The small molecule below binds the protein below.
Small molecule (SMILES): Cc1cc(=O)c2ccccc2[nH]1

Binding-site contacts:
Ligand atom C6 contacts residue TRP48 of chain 1.A at 3.9 Å (hydrophobic).
Ligand atom C9 contacts residue TRP172 of chain 1.A at 3.8 Å (hydrophobic).
Ligand atom N contacts residue TRP172 of chain 1.A at 3.7 Å.
Ligand atom C2 contacts residue SER113 of chain 1.A at 3.9 Å.
Ligand atom C2 contacts residue TRP172 of chain 1.A at 3.5 Å (hydrophobic).
Ligand atom C9 contacts residue PHE148 of chain 1.A at 4.2 Å (hydrophobic).
Ligand atom C9 contacts residue ILE204 of chain 1.A at 3.9 Å (hydrophobic).
Ligand atom N contacts residue TRP197 of chain 1.A at 4.1 Å.
Ligand atom C8 contacts residue ILE204 of chain 1.A at 3.3 Å (hydrophobic).
Ligand atom N contacts residue TRP48 of chain 1.A at 2.8 Å (h-bond).
Ligand atom C7 contacts residue ILE204 of chain 1.A at 3.5 Å (hydrophobic).
Ligand atom C7 contacts residue SER200 of chain 1.A at 3.4 Å.
Ligand atom O contacts residue SER113 of chain 1.A at 2.6 Å (h-bond).
Ligand atom O contacts residue TRP172 of chain 1.A at 3.2 Å.
Ligand atom C4 contacts residue HIS114 of chain 1.A at 3.9 Å.
Ligand atom C contacts residue TRP48 of chain 1.A at 3.1 Å (hydrophobic).
Ligand atom C9 contacts residue HIS114 of chain 1.A at 3.4 Å.
Ligand atom C6 contacts residue ILE204 of chain 1.A at 4.2 Å (hydrophobic).
Ligand atom C4 contacts residue SER113 of chain 1.A at 4.3 Å.
Ligand atom C6 contacts residue SER200 of chain 1.A at 3.7 Å.
Ligand atom C5 contacts residue TRP197 of chain 1.A at 4.0 Å (hydrophobic).
Ligand atom C5 contacts residue TRP48 of chain 1.A at 3.8 Å (hydrophobic).
Ligand atom C7 contacts residue LEU155 of chain 1.A at 3.5 Å (hydrophobic).
Ligand atom C8 contacts residue HIS114 of chain 1.A at 4.1 Å.
Ligand atom C1 contacts residue TRP48 of chain 1.A at 3.4 Å (hydrophobic).
Ligand atom C6 contacts residue TRP197 of chain 1.A at 3.4 Å (hydrophobic).
Ligand atom C1 contacts residue TRP172 of chain 1.A at 3.7 Å (hydrophobic).
Ligand atom C7 contacts residue TRP197 of chain 1.A at 4.0 Å (hydrophobic).
Ligand atom C5 contacts residue TRP172 of chain 1.A at 3.7 Å (hydrophobic).
Ligand atom C4 contacts residue TRP172 of chain 1.A at 3.4 Å (hydrophobic).
Ligand atom C3 contacts residue SER113 of chain 1.A at 3.3 Å.
Ligand atom C3 contacts residue TRP172 of chain 1.A at 3.1 Å (hydrophobic).
Ligand atom C contacts residue MET189 of chain 1.A at 3.3 Å (hydrophobic).
Ligand atom C3 contacts residue HIS114 of chain 1.A at 4.0 Å.
Ligand atom C contacts residue HIS50 of chain 1.A at 3.4 Å.
Ligand atom C2 contacts residue HIS112 of chain 1.A at 4.3 Å.
Ligand atom C8 contacts residue LEU168 of chain 1.A at 4.2 Å (hydrophobic).
Ligand atom C8 contacts residue LEU152 of chain 1.A at 4.3 Å (hydrophobic).
Ligand atom O contacts residue HIS114 of chain 1.A at 3.8 Å.
Ligand atom C8 contacts residue LEU155 of chain 1.A at 4.1 Å (hydrophobic).

Sequence of chain 1.A:
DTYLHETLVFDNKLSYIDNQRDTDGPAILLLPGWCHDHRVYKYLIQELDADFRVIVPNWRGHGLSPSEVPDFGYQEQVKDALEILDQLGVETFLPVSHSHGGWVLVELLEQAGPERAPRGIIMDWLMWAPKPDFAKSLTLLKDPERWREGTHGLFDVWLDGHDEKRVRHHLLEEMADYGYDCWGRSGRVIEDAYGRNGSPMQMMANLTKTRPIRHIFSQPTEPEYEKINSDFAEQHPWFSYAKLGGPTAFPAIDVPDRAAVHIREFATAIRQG